Sequence of chain 53.J:
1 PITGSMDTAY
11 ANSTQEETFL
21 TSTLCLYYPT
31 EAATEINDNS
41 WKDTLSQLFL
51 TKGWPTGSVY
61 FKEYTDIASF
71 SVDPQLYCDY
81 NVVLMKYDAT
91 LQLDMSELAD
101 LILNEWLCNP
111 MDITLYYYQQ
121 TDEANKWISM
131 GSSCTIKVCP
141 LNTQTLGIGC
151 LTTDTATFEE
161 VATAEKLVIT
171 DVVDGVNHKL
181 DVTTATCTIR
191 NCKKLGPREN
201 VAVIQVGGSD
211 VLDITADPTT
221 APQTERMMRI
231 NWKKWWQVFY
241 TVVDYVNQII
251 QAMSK

The small molecule below binds the protein below.
Small molecule (SMILES): CC(=O)N[C@H]1[C@H](O[C@H]2[C@H](O)[C@@H](NC(C)=O)CO[C@@H]2CO)O[C@H](CO)[C@@H](O)[C@@H]1O

Binding-site contacts:
Ligand atom C1 contacts residue ASN12 of chain 53.J at 2.1 Å.
Ligand atom O7 contacts residue ASN12 of chain 53.J at 3.7 Å.
Ligand atom C7 contacts residue ASN12 of chain 53.J at 3.9 Å.
Ligand atom C2 contacts residue ASN12 of chain 53.J at 3.2 Å.
Ligand atom C5 contacts residue ASN12 of chain 53.J at 4.1 Å.
Ligand atom N2 contacts residue ASN12 of chain 53.J at 3.8 Å.
Ligand atom O5 contacts residue ASN12 of chain 53.J at 2.7 Å (h-bond).